Sequence of chain 1.A:
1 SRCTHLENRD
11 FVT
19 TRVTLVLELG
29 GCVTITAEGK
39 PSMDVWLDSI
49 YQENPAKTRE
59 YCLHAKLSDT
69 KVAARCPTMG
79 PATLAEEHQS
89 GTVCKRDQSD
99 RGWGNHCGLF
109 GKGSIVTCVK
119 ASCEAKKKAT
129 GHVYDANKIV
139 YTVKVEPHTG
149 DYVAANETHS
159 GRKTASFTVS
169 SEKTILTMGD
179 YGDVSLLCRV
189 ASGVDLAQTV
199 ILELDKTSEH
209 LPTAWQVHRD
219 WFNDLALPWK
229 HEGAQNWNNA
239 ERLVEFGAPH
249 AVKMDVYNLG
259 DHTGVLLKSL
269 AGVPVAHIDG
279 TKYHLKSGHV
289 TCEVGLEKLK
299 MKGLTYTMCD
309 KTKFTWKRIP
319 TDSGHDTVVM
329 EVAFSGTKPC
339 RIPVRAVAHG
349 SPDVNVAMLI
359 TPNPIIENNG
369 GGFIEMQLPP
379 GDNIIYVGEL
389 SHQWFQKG

Binding-site contacts:
Ligand atom C7 contacts residue ASN154 of chain 1.A at 3.5 Å.
Ligand atom C1 contacts residue ASN154 of chain 1.A at 1.4 Å.
Ligand atom C5 contacts residue ASN154 of chain 1.A at 3.6 Å.
Ligand atom C3 contacts residue HIS104 of chain 1.C at 3.7 Å.
Ligand atom C4 contacts residue HIS104 of chain 1.C at 4.0 Å.
Ligand atom O7 contacts residue ASN154 of chain 1.A at 3.2 Å (h-bond).
Ligand atom C4 contacts residue ASN154 of chain 1.A at 4.2 Å.
Ligand atom C2 contacts residue HIS104 of chain 1.C at 4.2 Å.
Ligand atom C1 contacts residue HIS104 of chain 1.C at 3.5 Å.
Ligand atom C2 contacts residue ASN154 of chain 1.A at 2.5 Å.
Ligand atom O5 contacts residue ASN154 of chain 1.A at 2.3 Å (h-bond).
Ligand atom O5 contacts residue HIS104 of chain 1.C at 3.7 Å.
Ligand atom O6 contacts residue HIS104 of chain 1.C at 3.6 Å.
Ligand atom C3 contacts residue ASN154 of chain 1.A at 3.8 Å.
Ligand atom N2 contacts residue ASN154 of chain 1.A at 3.0 Å (h-bond).
Ligand atom C6 contacts residue HIS104 of chain 1.C at 3.8 Å.
Ligand atom C5 contacts residue HIS104 of chain 1.C at 3.4 Å.
Ligand atom O4 contacts residue HIS104 of chain 1.C at 3.8 Å.

Sequence of chain 1.C:
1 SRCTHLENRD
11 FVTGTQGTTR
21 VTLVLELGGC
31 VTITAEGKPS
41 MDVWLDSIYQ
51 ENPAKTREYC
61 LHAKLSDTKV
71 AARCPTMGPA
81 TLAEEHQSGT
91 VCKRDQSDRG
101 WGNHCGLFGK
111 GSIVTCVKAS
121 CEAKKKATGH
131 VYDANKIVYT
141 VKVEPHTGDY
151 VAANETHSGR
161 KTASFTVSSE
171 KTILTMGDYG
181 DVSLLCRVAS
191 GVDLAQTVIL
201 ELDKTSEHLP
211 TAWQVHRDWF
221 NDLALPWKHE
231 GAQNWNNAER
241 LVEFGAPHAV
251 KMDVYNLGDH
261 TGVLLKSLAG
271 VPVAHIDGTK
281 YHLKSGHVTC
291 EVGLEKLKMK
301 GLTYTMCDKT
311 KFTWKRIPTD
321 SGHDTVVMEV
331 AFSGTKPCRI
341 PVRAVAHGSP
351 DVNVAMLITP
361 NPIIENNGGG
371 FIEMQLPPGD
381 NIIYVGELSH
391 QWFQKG

A protein and the small-molecule ligand that binds it are described below.
Small molecule (SMILES): CC(=O)N[C@@H]1[C@@H](O)[C@H](O)[C@@H](CO)O[C@H]1O